Sequence of chain 1.A:
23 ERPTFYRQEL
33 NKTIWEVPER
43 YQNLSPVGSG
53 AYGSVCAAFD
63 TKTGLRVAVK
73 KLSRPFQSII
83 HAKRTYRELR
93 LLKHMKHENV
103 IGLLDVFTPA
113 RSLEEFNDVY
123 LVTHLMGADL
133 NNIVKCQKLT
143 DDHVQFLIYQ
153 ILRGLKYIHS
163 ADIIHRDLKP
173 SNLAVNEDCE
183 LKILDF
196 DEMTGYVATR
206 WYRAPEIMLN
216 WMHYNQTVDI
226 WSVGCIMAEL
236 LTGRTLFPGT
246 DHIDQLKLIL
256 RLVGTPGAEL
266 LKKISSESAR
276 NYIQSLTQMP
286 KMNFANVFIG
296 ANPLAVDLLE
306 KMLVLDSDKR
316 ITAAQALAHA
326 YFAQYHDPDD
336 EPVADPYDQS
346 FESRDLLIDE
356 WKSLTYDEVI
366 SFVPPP

A protein and the small-molecule ligand that binds it are described below.
Small molecule (SMILES): CCOc1nc(N[C@@H](Cc2ccc3c(c2)COC(C)(C)O3)C(=O)NC)nc(-n2cnc3ccc(C(=O)N4CCCc5ccccc54)cc32)n1

Binding-site contacts:
Ligand atom C5 contacts residue ALA70 of chain 1.A at 3.5 Å (hydrophobic).
Ligand atom O45 contacts residue GLY50 of chain 1.A at 3.3 Å.
Ligand atom C26 contacts residue ASP131 of chain 1.A at 3.6 Å.
Ligand atom C34 contacts residue VAL49 of chain 1.A at 3.3 Å (hydrophobic).
Ligand atom N42 contacts residue VAL49 of chain 1.A at 3.5 Å.
Ligand atom O49 contacts residue ASP131 of chain 1.A at 3.4 Å.
Ligand atom C36 contacts residue VAL49 of chain 1.A at 3.7 Å (hydrophobic).
Ligand atom C28 contacts residue ALA70 of chain 1.A at 3.7 Å (hydrophobic).
Ligand atom C33 contacts residue LEU186 of chain 1.A at 3.6 Å (hydrophobic).
Ligand atom C14 contacts residue THR125 of chain 1.A at 3.7 Å.
Ligand atom O48 contacts residue ALA176 of chain 1.A at 3.2 Å.
Ligand atom C14 contacts residue HIS126 of chain 1.A at 3.7 Å.
Ligand atom N37 contacts residue MET128 of chain 1.A at 3.1 Å (h-bond).
Ligand atom C13 contacts residue GLY129 of chain 1.A at 3.6 Å.
Ligand atom C22 contacts residue THR125 of chain 1.A at 3.8 Å.
Ligand atom C5 contacts residue THR125 of chain 1.A at 3.6 Å.
Ligand atom C15 contacts residue MET128 of chain 1.A at 3.4 Å (hydrophobic).
Ligand atom C29 contacts residue VAL49 of chain 1.A at 3.7 Å (hydrophobic).
Ligand atom C13 contacts residue ALA130 of chain 1.A at 3.6 Å (hydrophobic).
Ligand atom C2 contacts residue SER173 of chain 1.A at 3.4 Å.
Ligand atom N40 contacts residue VAL49 of chain 1.A at 3.6 Å.
Ligand atom O48 contacts residue ALA130 of chain 1.A at 3.6 Å (h-bond).
Ligand atom C30 contacts residue VAL49 of chain 1.A at 3.5 Å (hydrophobic).
Ligand atom C6 contacts residue LYS72 of chain 1.A at 3.5 Å.
Ligand atom C15 contacts residue LEU127 of chain 1.A at 3.6 Å (hydrophobic).
Ligand atom C20 contacts residue GLY129 of chain 1.A at 3.5 Å.
Ligand atom O47 contacts residue VAL49 of chain 1.A at 3.5 Å.
Ligand atom C27 contacts residue ALA130 of chain 1.A at 3.6 Å (hydrophobic).
Ligand atom C7 contacts residue THR125 of chain 1.A at 3.6 Å.
Ligand atom C31 contacts residue VAL49 of chain 1.A at 3.7 Å (hydrophobic).
Ligand atom C13 contacts residue MET128 of chain 1.A at 3.6 Å (hydrophobic).
Ligand atom C19 contacts residue ALA130 of chain 1.A at 3.6 Å (hydrophobic).
Ligand atom C19 contacts residue MET128 of chain 1.A at 3.6 Å (hydrophobic).
Ligand atom N37 contacts residue LEU127 of chain 1.A at 3.7 Å.
Ligand atom N38 contacts residue VAL49 of chain 1.A at 3.4 Å (h-bond).
Ligand atom C5 contacts residue LEU123 of chain 1.A at 3.2 Å (hydrophobic).
Ligand atom N41 contacts residue VAL49 of chain 1.A at 3.5 Å.
Ligand atom C22 contacts residue LEU186 of chain 1.A at 3.7 Å (hydrophobic).
Ligand atom C6 contacts residue ALA70 of chain 1.A at 3.4 Å (hydrophobic).
Ligand atom C7 contacts residue LEU123 of chain 1.A at 3.7 Å (hydrophobic).